A small-molecule ligand and the protein it binds are described below.
Small molecule (SMILES): O=P(O)(O)CCO

Binding-site contacts:
Ligand atom CA contacts residue FE1 of chain 1.I at 3.5 Å.
Ligand atom O1 contacts residue TRP449 of chain 1.B at 3.0 Å (h-bond).
Ligand atom O3 contacts residue FE1 of chain 1.I at 4.1 Å.
Ligand atom O2 contacts residue FE1 of chain 1.I at 1.9 Å.
Ligand atom O3 contacts residue TRP449 of chain 1.B at 3.5 Å (h-bond).
Ligand atom O1 contacts residue TYR110 of chain 1.A at 2.7 Å (h-bond).
Ligand atom O2 contacts residue LYS28 of chain 1.B at 2.8 Å (salt-bridge).
Ligand atom O4 contacts residue PHE192 of chain 1.A at 3.9 Å.
Ligand atom O3 contacts residue ARG102 of chain 1.A at 3.0 Å (salt-bridge).
Ligand atom O4 contacts residue GLN152 of chain 1.A at 2.9 Å (h-bond).
Ligand atom CB contacts residue HIS190 of chain 1.A at 4.1 Å.
Ligand atom O2 contacts residue HIS190 of chain 1.A at 3.2 Å (h-bond).
Ligand atom O2 contacts residue ASN145 of chain 1.A at 3.3 Å (h-bond).
Ligand atom O3 contacts residue ASN145 of chain 1.A at 2.7 Å (h-bond).
Ligand atom P contacts residue ASN145 of chain 1.A at 3.5 Å.
Ligand atom CA contacts residue PHE192 of chain 1.A at 3.9 Å (hydrophobic).
Ligand atom O1 contacts residue FE1 of chain 1.I at 4.2 Å.
Ligand atom O2 contacts residue TRP449 of chain 1.B at 4.1 Å.
Ligand atom O3 contacts residue TYR110 of chain 1.A at 4.1 Å.
Ligand atom P contacts residue LYS28 of chain 1.B at 3.4 Å.
Ligand atom P contacts residue ARG102 of chain 1.A at 4.1 Å.
Ligand atom CB contacts residue FE1 of chain 1.I at 3.1 Å.
Ligand atom CA contacts residue TYR108 of chain 1.A at 3.7 Å (hydrophobic).
Ligand atom P contacts residue FE1 of chain 1.I at 3.2 Å.
Ligand atom CB contacts residue ILE204 of chain 1.A at 4.1 Å (hydrophobic).
Ligand atom O2 contacts residue GLN152 of chain 1.A at 4.1 Å.
Ligand atom P contacts residue TRP449 of chain 1.B at 3.8 Å.
Ligand atom O3 contacts residue TYR108 of chain 1.A at 4.1 Å.
Ligand atom P contacts residue HIS190 of chain 1.A at 4.1 Å.
Ligand atom CA contacts residue HIS190 of chain 1.A at 4.1 Å.
Ligand atom O4 contacts residue FE1 of chain 1.I at 1.9 Å.
Ligand atom CB contacts residue GLN152 of chain 1.A at 4.0 Å.
Ligand atom O1 contacts residue LYS28 of chain 1.B at 2.7 Å (salt-bridge).
Ligand atom O2 contacts residue HIS148 of chain 1.A at 2.8 Å (h-bond).
Ligand atom CB contacts residue PHE192 of chain 1.A at 3.5 Å (hydrophobic).
Ligand atom O1 contacts residue ARG102 of chain 1.A at 4.2 Å.
Ligand atom P contacts residue TYR110 of chain 1.A at 3.8 Å.
Ligand atom O4 contacts residue HIS148 of chain 1.A at 3.9 Å.
Ligand atom O4 contacts residue HIS190 of chain 1.A at 3.2 Å (h-bond).
Ligand atom CB contacts residue ILE126 of chain 1.A at 3.5 Å (hydrophobic).

Sequence of chain 1.B:
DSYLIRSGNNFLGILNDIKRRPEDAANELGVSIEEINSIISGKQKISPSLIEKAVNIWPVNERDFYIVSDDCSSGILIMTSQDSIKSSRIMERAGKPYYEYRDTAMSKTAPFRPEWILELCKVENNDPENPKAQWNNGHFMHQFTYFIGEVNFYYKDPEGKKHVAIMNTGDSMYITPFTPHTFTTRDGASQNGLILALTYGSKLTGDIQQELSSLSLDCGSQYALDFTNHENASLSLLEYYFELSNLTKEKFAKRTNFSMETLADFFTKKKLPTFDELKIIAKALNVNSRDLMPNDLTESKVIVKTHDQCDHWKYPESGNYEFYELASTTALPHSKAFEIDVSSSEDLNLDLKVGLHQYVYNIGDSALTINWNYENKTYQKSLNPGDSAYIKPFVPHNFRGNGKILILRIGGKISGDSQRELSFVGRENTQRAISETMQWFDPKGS

Sequence of chain 1.A:
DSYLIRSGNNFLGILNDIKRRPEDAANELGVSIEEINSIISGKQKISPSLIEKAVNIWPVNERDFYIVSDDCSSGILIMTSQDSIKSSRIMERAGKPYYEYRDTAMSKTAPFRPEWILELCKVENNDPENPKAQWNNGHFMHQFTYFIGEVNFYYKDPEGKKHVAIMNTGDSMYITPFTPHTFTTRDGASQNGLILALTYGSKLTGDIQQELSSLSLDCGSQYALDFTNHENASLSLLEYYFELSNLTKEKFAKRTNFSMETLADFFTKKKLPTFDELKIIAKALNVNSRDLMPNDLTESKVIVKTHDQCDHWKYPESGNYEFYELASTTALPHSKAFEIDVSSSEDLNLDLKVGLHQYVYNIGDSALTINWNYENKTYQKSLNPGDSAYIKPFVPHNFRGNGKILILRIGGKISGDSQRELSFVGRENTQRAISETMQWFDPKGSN